A small-molecule ligand and the protein it binds are described below.
Small molecule (SMILES): O=c1cc[nH]c(=O)[nH]1

Binding-site contacts:
Ligand atom C4 contacts residue ARG165 of chain 1.F at 3.6 Å.
Ligand atom C6 contacts residue THR91 of chain 1.F at 4.0 Å.
Ligand atom N1 contacts residue THR91 of chain 1.F at 3.7 Å.
Ligand atom C5 contacts residue THR92 of chain 1.F at 3.5 Å.
Ligand atom C5 contacts residue URI1 of chain 1.RA at 0.7 Å.
Ligand atom O2 contacts residue GLN163 of chain 1.F at 2.9 Å (h-bond).
Ligand atom C2 contacts residue GLU193 of chain 1.F at 4.1 Å.
Ligand atom N3 contacts residue GLY93 of chain 1.F at 4.0 Å.
Ligand atom O4 contacts residue URI1 of chain 1.RA at 0.6 Å (h-bond).
Ligand atom N3 contacts residue PHE192 of chain 1.F at 3.9 Å.
Ligand atom C4 contacts residue THR92 of chain 1.F at 4.1 Å.
Ligand atom O2 contacts residue PHE192 of chain 1.F at 3.8 Å.
Ligand atom C6 contacts residue URI1 of chain 1.RA at 0.7 Å.
Ligand atom C2 contacts residue URI1 of chain 1.RA at 0.5 Å.
Ligand atom C6 contacts residue GLY93 of chain 1.F at 3.8 Å.
Ligand atom C4 contacts residue GLY93 of chain 1.F at 3.5 Å.
Ligand atom C5 contacts residue GLY93 of chain 1.F at 3.4 Å.
Ligand atom N1 contacts residue URI1 of chain 1.RA at 0.7 Å (h-bond).
Ligand atom C2 contacts residue PHE192 of chain 1.F at 3.7 Å (hydrophobic).
Ligand atom C4 contacts residue URI1 of chain 1.RA at 0.6 Å.
Ligand atom O2 contacts residue GLU193 of chain 1.F at 3.4 Å.
Ligand atom O4 contacts residue ILE218 of chain 1.F at 3.7 Å.
Ligand atom C6 contacts residue THR92 of chain 1.F at 3.6 Å.
Ligand atom N3 contacts residue PHE159 of chain 1.F at 3.7 Å.
Ligand atom C2 contacts residue GLN163 of chain 1.F at 3.5 Å.
Ligand atom O4 contacts residue GLN163 of chain 1.F at 3.6 Å.
Ligand atom O2 contacts residue MET194 of chain 1.F at 3.6 Å.
Ligand atom O2 contacts residue PHE159 of chain 1.F at 4.0 Å.
Ligand atom C2 contacts residue PHE159 of chain 1.F at 3.8 Å (hydrophobic).
Ligand atom C6 contacts residue ILE217 of chain 1.F at 3.9 Å (hydrophobic).
Ligand atom O4 contacts residue GLY93 of chain 1.F at 3.5 Å.
Ligand atom C4 contacts residue PHE159 of chain 1.F at 3.9 Å (hydrophobic).
Ligand atom N3 contacts residue ARG165 of chain 1.F at 3.9 Å.
Ligand atom O2 contacts residue URI1 of chain 1.RA at 0.4 Å (h-bond).
Ligand atom N3 contacts residue GLN163 of chain 1.F at 2.6 Å (h-bond).
Ligand atom C5 contacts residue ILE217 of chain 1.F at 4.0 Å (hydrophobic).
Ligand atom O4 contacts residue ARG165 of chain 1.F at 2.8 Å (salt-bridge).
Ligand atom C4 contacts residue GLN163 of chain 1.F at 3.6 Å.
Ligand atom N1 contacts residue THR92 of chain 1.F at 3.9 Å.
Ligand atom N3 contacts residue URI1 of chain 1.RA at 0.6 Å (h-bond).

Sequence of chain 1.F:
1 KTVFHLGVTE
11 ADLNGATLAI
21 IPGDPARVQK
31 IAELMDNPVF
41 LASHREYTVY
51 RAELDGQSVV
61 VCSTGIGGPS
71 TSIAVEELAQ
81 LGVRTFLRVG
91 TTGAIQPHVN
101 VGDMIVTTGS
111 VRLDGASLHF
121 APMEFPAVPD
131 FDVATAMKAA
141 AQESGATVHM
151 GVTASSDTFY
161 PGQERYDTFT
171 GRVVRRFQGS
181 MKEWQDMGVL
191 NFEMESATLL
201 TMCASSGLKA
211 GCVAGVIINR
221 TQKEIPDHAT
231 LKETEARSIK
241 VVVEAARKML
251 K